Binding-site contacts:
Ligand atom O5 contacts residue SER14 of chain 1.B at 2.5 Å (h-bond).
Ligand atom C5 contacts residue ASN16 of chain 1.B at 3.5 Å.
Ligand atom C5 contacts residue SER14 of chain 1.B at 2.9 Å.
Ligand atom C5 contacts residue ARG15 of chain 1.B at 4.4 Å.
Ligand atom C1 contacts residue SER14 of chain 1.B at 1.4 Å.

Sequence of chain 1.B:
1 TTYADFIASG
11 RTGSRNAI

This protein binds this small molecule.
Small molecule (SMILES): O[C@@H]1[C@H](O)[C@H](O)CO[C@H]1O